A small-molecule ligand and the protein it binds are described below.
Small molecule (SMILES): CC(C)CCC[C@@H](C)[C@H]1CC[C@H]2[C@@H]3CC=C4C[C@@H](OC(=O)CCC(=O)O)CC[C@]4(C)[C@H]3CC[C@]12C

Binding-site contacts:
Ligand atom CAE contacts residue ILE325 of chain 1.A at 4.1 Å (hydrophobic).
Ligand atom CAC contacts residue PHE329 of chain 1.A at 4.0 Å (hydrophobic).
Ligand atom OAF contacts residue LYS322 of chain 1.A at 4.1 Å.
Ligand atom CAD contacts residue ILE325 of chain 1.A at 3.5 Å (hydrophobic).
Ligand atom CAQ contacts residue PHE162 of chain 1.A at 4.3 Å (hydrophobic).
Ligand atom CAI contacts residue PRO159 of chain 1.A at 4.5 Å (hydrophobic).
Ligand atom CAB contacts residue SER469 of chain 1.A at 4.4 Å.
Ligand atom CAA contacts residue ILE472 of chain 1.A at 4.4 Å (hydrophobic).
Ligand atom CAB contacts residue LEU338 of chain 1.A at 3.6 Å (hydrophobic).
Ligand atom CBH contacts residue PHE162 of chain 1.A at 4.4 Å (hydrophobic).
Ligand atom CAA contacts residue SER469 of chain 1.A at 3.9 Å.
Ligand atom CBG contacts residue PHE162 of chain 1.A at 4.3 Å (hydrophobic).
Ligand atom CBI contacts residue PHE162 of chain 1.A at 4.5 Å (hydrophobic).
Ligand atom CAI contacts residue PHE162 of chain 1.A at 4.2 Å (hydrophobic).
Ligand atom CAJ contacts residue ILE472 of chain 1.A at 4.5 Å (hydrophobic).
Ligand atom CAA contacts residue PHE473 of chain 1.A at 4.2 Å (hydrophobic).
Ligand atom CAE contacts residue LEU465 of chain 1.A at 3.4 Å (hydrophobic).
Ligand atom CBD contacts residue PHE162 of chain 1.A at 3.7 Å (hydrophobic).
Ligand atom CAK contacts residue PHE162 of chain 1.A at 4.0 Å (hydrophobic).
Ligand atom CAK contacts residue VAL158 of chain 1.A at 4.2 Å (hydrophobic).
Ligand atom CAO contacts residue ILE472 of chain 1.A at 4.2 Å (hydrophobic).
Ligand atom CAS contacts residue ILE325 of chain 1.A at 4.2 Å (hydrophobic).
Ligand atom CAD contacts residue PHE162 of chain 1.A at 3.7 Å (hydrophobic).
Ligand atom CBB contacts residue PHE329 of chain 1.A at 4.4 Å (hydrophobic).
Ligand atom CAE contacts residue PHE162 of chain 1.A at 3.4 Å (hydrophobic).
Ligand atom CAQ contacts residue VAL158 of chain 1.A at 3.9 Å (hydrophobic).
Ligand atom CAZ contacts residue PHE162 of chain 1.A at 4.4 Å (hydrophobic).
Ligand atom CAJ contacts residue PHE329 of chain 1.A at 4.4 Å (hydrophobic).
Ligand atom CAP contacts residue VAL158 of chain 1.A at 4.1 Å (hydrophobic).
Ligand atom CAN contacts residue ILE472 of chain 1.A at 3.6 Å (hydrophobic).

Sequence of chain 1.A:
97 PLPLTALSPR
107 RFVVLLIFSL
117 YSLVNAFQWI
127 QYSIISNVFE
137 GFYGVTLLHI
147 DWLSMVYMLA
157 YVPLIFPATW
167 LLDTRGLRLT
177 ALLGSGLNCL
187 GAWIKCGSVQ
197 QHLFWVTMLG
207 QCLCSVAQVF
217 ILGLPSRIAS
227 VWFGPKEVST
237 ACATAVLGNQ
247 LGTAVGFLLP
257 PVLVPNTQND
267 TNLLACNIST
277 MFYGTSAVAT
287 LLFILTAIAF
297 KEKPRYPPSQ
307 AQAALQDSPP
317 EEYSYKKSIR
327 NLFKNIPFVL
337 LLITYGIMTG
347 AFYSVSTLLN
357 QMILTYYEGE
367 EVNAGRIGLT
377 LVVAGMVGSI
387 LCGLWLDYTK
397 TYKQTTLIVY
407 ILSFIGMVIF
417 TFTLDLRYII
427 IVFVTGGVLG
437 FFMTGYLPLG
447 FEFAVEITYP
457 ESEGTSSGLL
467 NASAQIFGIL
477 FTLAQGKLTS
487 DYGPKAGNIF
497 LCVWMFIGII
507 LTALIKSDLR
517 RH